Sequence of chain 1.A:
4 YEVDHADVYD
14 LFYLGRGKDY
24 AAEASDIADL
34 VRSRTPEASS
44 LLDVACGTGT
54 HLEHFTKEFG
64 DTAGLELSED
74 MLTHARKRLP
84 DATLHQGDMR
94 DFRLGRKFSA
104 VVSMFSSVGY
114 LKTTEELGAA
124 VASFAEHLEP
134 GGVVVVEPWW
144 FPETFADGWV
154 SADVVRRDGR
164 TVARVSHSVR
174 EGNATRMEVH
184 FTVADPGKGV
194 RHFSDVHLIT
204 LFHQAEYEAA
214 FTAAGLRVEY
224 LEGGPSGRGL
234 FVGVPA

The small molecule below binds the protein below.
Small molecule (SMILES): O=c1ccn([C@@H]2O[C@H](CO[P](=O)(O)O[P](=O)(O)Oc3ccccc3)[C@@H](O)[C@H]2O)c(=O)[nH]1

Binding-site contacts:
Ligand atom C3' contacts residue PHE108 of chain 1.A at 3.5 Å (hydrophobic).
Ligand atom C2' contacts residue PHE108 of chain 1.A at 3.4 Å (hydrophobic).
Ligand atom C2 contacts residue TRP143 of chain 1.A at 3.2 Å (hydrophobic).
Ligand atom C2 contacts residue ALA149 of chain 1.A at 3.3 Å (hydrophobic).
Ligand atom O3' contacts residue MET180 of chain 1.A at 3.3 Å.
Ligand atom C2B contacts residue TRP152 of chain 1.A at 3.3 Å (hydrophobic).
Ligand atom O2A contacts residue ARG19 of chain 1.A at 2.6 Å (salt-bridge).
Ligand atom O1B contacts residue TYR16 of chain 1.A at 2.6 Å (h-bond).
Ligand atom O5' contacts residue MET180 of chain 1.A at 3.5 Å.
Ligand atom O1B contacts residue ARG19 of chain 1.A at 2.7 Å (salt-bridge).
Ligand atom O3' contacts residue TRP142 of chain 1.A at 3.4 Å.
Ligand atom O2B contacts residue ARG231 of chain 1.A at 2.8 Å (salt-bridge).
Ligand atom O2' contacts residue TRP152 of chain 1.A at 3.2 Å.
Ligand atom O1A contacts residue ARG167 of chain 1.A at 2.7 Å (salt-bridge).
Ligand atom C5 contacts residue TRP143 of chain 1.A at 3.6 Å (hydrophobic).
Ligand atom O4 contacts residue TRP143 of chain 1.A at 3.6 Å.
Ligand atom O2' contacts residue PHE148 of chain 1.A at 3.1 Å.
Ligand atom C4 contacts residue TRP143 of chain 1.A at 3.5 Å (hydrophobic).
Ligand atom N3 contacts residue ALA149 of chain 1.A at 3.4 Å (h-bond).
Ligand atom C4' contacts residue PHE108 of chain 1.A at 3.5 Å (hydrophobic).
Ligand atom O2' contacts residue SER171 of chain 1.A at 3.6 Å.
Ligand atom C3B contacts residue SER171 of chain 1.A at 3.2 Å.
Ligand atom PA contacts residue SER154 of chain 1.A at 3.5 Å.
Ligand atom N3 contacts residue TRP143 of chain 1.A at 3.4 Å.
Ligand atom O3B contacts residue TYR16 of chain 1.A at 3.4 Å (h-bond).
Ligand atom O1A contacts residue SER169 of chain 1.A at 2.9 Å (h-bond).
Ligand atom O5' contacts residue SER154 of chain 1.A at 3.5 Å (h-bond).
Ligand atom O2 contacts residue PHE148 of chain 1.A at 3.1 Å.
Ligand atom O2' contacts residue ALA149 of chain 1.A at 2.9 Å (h-bond).
Ligand atom N1 contacts residue TRP143 of chain 1.A at 3.2 Å (h-bond).
Ligand atom N3 contacts residue THR147 of chain 1.A at 2.9 Å (h-bond).
Ligand atom O2 contacts residue ALA149 of chain 1.A at 3.0 Å (h-bond).
Ligand atom O2A contacts residue SER154 of chain 1.A at 2.6 Å (h-bond).
Ligand atom C3' contacts residue ARG231 of chain 1.A at 3.5 Å.
Ligand atom C1B contacts residue TRP143 of chain 1.A at 3.3 Å (hydrophobic).
Ligand atom O4' contacts residue TRP143 of chain 1.A at 3.0 Å (h-bond).
Ligand atom O2 contacts residue TRP143 of chain 1.A at 3.1 Å.
Ligand atom PB contacts residue TYR16 of chain 1.A at 3.6 Å.
Ligand atom O4 contacts residue THR147 of chain 1.A at 3.5 Å (h-bond).
Ligand atom O3' contacts residue SER171 of chain 1.A at 2.8 Å (h-bond).